Binding-site contacts:
Ligand atom C7 contacts residue ARG79 of chain 1.A at 3.9 Å.
Ligand atom C3 contacts residue ASN35 of chain 1.A at 4.1 Å.
Ligand atom C7 contacts residue ASN53 of chain 1.A at 3.3 Å.
Ligand atom N2 contacts residue ARG79 of chain 1.A at 3.4 Å (salt-bridge).
Ligand atom O7 contacts residue ASN35 of chain 1.A at 3.5 Å (h-bond).
Ligand atom C1 contacts residue ASN35 of chain 1.A at 3.8 Å.
Ligand atom O7 contacts residue ASN53 of chain 1.A at 3.5 Å (h-bond).
Ligand atom N2 contacts residue ASN35 of chain 1.A at 4.4 Å.
Ligand atom C4 contacts residue ASN35 of chain 1.A at 3.7 Å.
Ligand atom C3 contacts residue ASN53 of chain 1.A at 3.8 Å.
Ligand atom C2 contacts residue ASN53 of chain 1.A at 2.5 Å.
Ligand atom C1 contacts residue ASN53 of chain 1.A at 1.4 Å.
Ligand atom C1 contacts residue ARG79 of chain 1.A at 4.1 Å.
Ligand atom C5 contacts residue ASN53 of chain 1.A at 3.7 Å.
Ligand atom C5 contacts residue ASN35 of chain 1.A at 4.2 Å.
Ligand atom C8 contacts residue ASN53 of chain 1.A at 4.4 Å.
Ligand atom N2 contacts residue ASN53 of chain 1.A at 2.9 Å (h-bond).
Ligand atom O5 contacts residue ASN53 of chain 1.A at 2.4 Å (h-bond).
Ligand atom O5 contacts residue ASN35 of chain 1.A at 3.3 Å.
Ligand atom C2 contacts residue ARG79 of chain 1.A at 4.3 Å.
Ligand atom O3 contacts residue ASN35 of chain 1.A at 3.7 Å.
Ligand atom C8 contacts residue ARG79 of chain 1.A at 3.6 Å.
Ligand atom C7 contacts residue ASN35 of chain 1.A at 4.3 Å.
Ligand atom C4 contacts residue ASN53 of chain 1.A at 4.2 Å.
Ligand atom C6 contacts residue ASN35 of chain 1.A at 4.3 Å.
Ligand atom C8 contacts residue ILE13 of chain 1.C at 3.8 Å (hydrophobic).
Ligand atom C2 contacts residue ASN35 of chain 1.A at 3.7 Å.

The small molecule below binds the protein below.
Small molecule (SMILES): CC(=O)N[C@@H]1[C@@H](O)[C@H](O)[C@@H](CO)O[C@H]1O

Sequence of chain 1.A:
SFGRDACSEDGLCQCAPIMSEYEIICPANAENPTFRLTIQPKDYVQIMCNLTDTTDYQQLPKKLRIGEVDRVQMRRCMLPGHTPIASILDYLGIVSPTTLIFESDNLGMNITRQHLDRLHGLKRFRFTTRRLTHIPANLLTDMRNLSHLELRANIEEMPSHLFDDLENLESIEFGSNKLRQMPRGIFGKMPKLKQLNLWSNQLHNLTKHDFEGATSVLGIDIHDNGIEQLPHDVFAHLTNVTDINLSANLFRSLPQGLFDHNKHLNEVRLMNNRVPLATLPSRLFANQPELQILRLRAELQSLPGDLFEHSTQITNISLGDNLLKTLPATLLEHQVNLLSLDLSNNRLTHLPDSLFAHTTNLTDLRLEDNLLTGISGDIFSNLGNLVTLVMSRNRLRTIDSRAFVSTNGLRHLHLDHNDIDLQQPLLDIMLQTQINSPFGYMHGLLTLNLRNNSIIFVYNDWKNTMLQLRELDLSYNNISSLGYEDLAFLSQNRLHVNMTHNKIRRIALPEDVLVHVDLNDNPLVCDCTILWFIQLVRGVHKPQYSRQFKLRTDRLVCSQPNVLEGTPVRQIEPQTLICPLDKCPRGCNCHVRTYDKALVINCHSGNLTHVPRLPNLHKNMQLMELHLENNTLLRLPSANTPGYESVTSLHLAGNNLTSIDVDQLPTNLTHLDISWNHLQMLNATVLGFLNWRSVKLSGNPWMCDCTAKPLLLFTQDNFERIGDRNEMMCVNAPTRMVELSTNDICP

Sequence of chain 1.C:
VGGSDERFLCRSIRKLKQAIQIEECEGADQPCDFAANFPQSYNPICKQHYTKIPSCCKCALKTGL